Binding-site contacts:
Ligand atom C3 contacts residue TRP384 of chain 1.A at 4.3 Å (hydrophobic).
Ligand atom C2 contacts residue ASN241 of chain 1.A at 2.3 Å.
Ligand atom C3 contacts residue ASN241 of chain 1.A at 3.7 Å.
Ligand atom C5 contacts residue TRP384 of chain 1.A at 3.9 Å (hydrophobic).
Ligand atom O6 contacts residue ALA244 of chain 1.A at 3.2 Å.
Ligand atom C4 contacts residue ASN241 of chain 1.A at 4.2 Å.
Ligand atom C6 contacts residue TRP384 of chain 1.A at 3.7 Å (hydrophobic).
Ligand atom O7 contacts residue ASN241 of chain 1.A at 3.5 Å (h-bond).
Ligand atom N2 contacts residue ASN241 of chain 1.A at 2.9 Å (h-bond).
Ligand atom C1 contacts residue TRP384 of chain 1.A at 4.5 Å (hydrophobic).
Ligand atom C5 contacts residue ASN241 of chain 1.A at 3.6 Å.
Ligand atom C1 contacts residue THR243 of chain 1.A at 4.4 Å.
Ligand atom O3 contacts residue TRP384 of chain 1.A at 4.2 Å.
Ligand atom C7 contacts residue ASN241 of chain 1.A at 3.1 Å.
Ligand atom O6 contacts residue LYS388 of chain 1.A at 4.0 Å.
Ligand atom C6 contacts residue LYS388 of chain 1.A at 4.4 Å.
Ligand atom O7 contacts residue TRP384 of chain 1.A at 4.2 Å.
Ligand atom O6 contacts residue TRP384 of chain 1.A at 4.3 Å.
Ligand atom C6 contacts residue ALA244 of chain 1.A at 4.3 Å (hydrophobic).
Ligand atom C4 contacts residue TRP384 of chain 1.A at 3.8 Å (hydrophobic).
Ligand atom O5 contacts residue ALA244 of chain 1.A at 4.0 Å.
Ligand atom C8 contacts residue ASN241 of chain 1.A at 3.7 Å.
Ligand atom C2 contacts residue TRP384 of chain 1.A at 3.9 Å (hydrophobic).
Ligand atom O5 contacts residue TRP384 of chain 1.A at 3.6 Å.
Ligand atom O5 contacts residue ASN241 of chain 1.A at 2.3 Å (h-bond).
Ligand atom C1 contacts residue ASN241 of chain 1.A at 1.4 Å.

Sequence of chain 1.A:
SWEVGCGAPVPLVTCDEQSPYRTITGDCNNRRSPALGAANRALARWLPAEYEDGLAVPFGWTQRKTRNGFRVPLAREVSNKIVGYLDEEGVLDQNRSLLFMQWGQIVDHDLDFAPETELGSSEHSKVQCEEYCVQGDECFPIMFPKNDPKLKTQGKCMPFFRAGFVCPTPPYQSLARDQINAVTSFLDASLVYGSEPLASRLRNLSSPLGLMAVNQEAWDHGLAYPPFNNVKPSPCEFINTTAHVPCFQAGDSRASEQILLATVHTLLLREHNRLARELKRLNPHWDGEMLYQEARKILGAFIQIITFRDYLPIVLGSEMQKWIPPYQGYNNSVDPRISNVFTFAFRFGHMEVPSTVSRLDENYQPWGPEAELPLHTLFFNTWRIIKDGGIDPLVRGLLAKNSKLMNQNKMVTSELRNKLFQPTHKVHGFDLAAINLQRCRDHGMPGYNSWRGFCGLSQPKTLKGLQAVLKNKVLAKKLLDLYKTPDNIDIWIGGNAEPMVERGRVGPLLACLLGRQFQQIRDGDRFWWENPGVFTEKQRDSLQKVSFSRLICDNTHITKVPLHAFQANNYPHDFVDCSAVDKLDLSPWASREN

The protein below binds the small molecule below.
Small molecule (SMILES): CC(=O)N[C@H]1[C@H](O[C@H]2[C@H](O)[C@@H](NC(C)=O)CO[C@@H]2CO)O[C@H](CO)[C@@H](O)[C@@H]1O